A small-molecule ligand and the protein it binds are described below.
Small molecule (SMILES): NCC(=O)O

Sequence of chain 1.A:
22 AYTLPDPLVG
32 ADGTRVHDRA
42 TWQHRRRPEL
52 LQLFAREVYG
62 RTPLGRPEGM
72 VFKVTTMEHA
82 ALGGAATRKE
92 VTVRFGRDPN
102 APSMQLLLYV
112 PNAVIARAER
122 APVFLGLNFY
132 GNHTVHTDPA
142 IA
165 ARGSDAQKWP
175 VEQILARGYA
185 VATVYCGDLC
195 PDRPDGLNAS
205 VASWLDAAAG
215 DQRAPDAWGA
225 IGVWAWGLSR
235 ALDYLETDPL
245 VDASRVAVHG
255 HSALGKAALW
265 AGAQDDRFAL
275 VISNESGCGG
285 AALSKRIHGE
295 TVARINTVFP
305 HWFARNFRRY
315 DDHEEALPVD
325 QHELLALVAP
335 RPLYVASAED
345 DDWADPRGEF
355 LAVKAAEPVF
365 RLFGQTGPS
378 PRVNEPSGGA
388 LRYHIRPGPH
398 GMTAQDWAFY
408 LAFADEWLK

Binding-site contacts:
Ligand atom N contacts residue SER233 of chain 1.A at 4.0 Å.
Ligand atom OXT contacts residue GLY66 of chain 1.A at 4.2 Å.
Ligand atom C contacts residue ARG234 of chain 1.A at 3.6 Å.
Ligand atom N contacts residue ALA229 of chain 1.A at 4.2 Å.
Ligand atom OXT contacts residue SER233 of chain 1.A at 3.5 Å.
Ligand atom N contacts residue TRP230 of chain 1.A at 3.5 Å.
Ligand atom OXT contacts residue TRP230 of chain 1.A at 3.2 Å.
Ligand atom C contacts residue SER233 of chain 1.A at 4.0 Å.
Ligand atom CA contacts residue THR63 of chain 1.A at 3.7 Å.
Ligand atom CA contacts residue SER233 of chain 1.A at 4.4 Å.
Ligand atom O contacts residue ARG234 of chain 1.A at 3.9 Å.
Ligand atom C contacts residue TRP230 of chain 1.A at 4.1 Å (hydrophobic).
Ligand atom OXT contacts residue LEU65 of chain 1.A at 4.3 Å.
Ligand atom O contacts residue SER233 of chain 1.A at 4.5 Å.
Ligand atom N contacts residue GLN268 of chain 1.A at 3.7 Å.
Ligand atom C contacts residue GLY66 of chain 1.A at 4.3 Å.
Ligand atom C contacts residue LEU65 of chain 1.A at 4.5 Å (hydrophobic).
Ligand atom OXT contacts residue ARG234 of chain 1.A at 2.5 Å (salt-bridge).
Ligand atom CA contacts residue GLN268 of chain 1.A at 3.8 Å.
Ligand atom C contacts residue THR63 of chain 1.A at 4.4 Å.
Ligand atom O contacts residue GLY66 of chain 1.A at 4.0 Å.
Ligand atom N contacts residue THR63 of chain 1.A at 3.9 Å.